The protein below binds the small molecule below.
Small molecule (SMILES): O=P(O)(O)OC[C@H]1O[C@H](O[P](=O)(O)OP(=O)(O)O)[C@H](O)[C@@H]1O

Sequence of chain 1.A:
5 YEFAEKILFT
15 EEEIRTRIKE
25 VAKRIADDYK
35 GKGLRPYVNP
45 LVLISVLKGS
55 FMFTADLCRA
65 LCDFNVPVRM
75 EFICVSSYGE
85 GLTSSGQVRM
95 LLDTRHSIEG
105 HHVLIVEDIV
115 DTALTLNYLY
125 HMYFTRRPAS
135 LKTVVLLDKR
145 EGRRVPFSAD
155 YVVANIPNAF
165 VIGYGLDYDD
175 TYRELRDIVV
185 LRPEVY

Binding-site contacts:
Ligand atom O2 contacts residue ASP112 of chain 1.A at 2.9 Å (salt-bridge).
Ligand atom C3 contacts residue ILE113 of chain 1.A at 3.5 Å (hydrophobic).
Ligand atom O1B contacts residue ARG177 of chain 1.A at 3.0 Å (salt-bridge).
Ligand atom O3A contacts residue MG1 of chain 1.D at 3.6 Å.
Ligand atom O4 contacts residue 7HP1 of chain 1.E at 3.7 Å.
Ligand atom C5 contacts residue ILE113 of chain 1.A at 3.2 Å (hydrophobic).
Ligand atom O3B contacts residue MG1 of chain 1.C at 2.2 Å.
Ligand atom O1P contacts residue ASP115 of chain 1.A at 2.8 Å (salt-bridge).
Ligand atom O1 contacts residue MG1 of chain 1.C at 2.5 Å.
Ligand atom O5 contacts residue 7HP1 of chain 1.E at 3.5 Å (h-bond).
Ligand atom O3A contacts residue MG1 of chain 1.C at 3.3 Å.
Ligand atom O3 contacts residue GLU111 of chain 1.A at 2.6 Å (salt-bridge).
Ligand atom PA contacts residue MG1 of chain 1.D at 3.3 Å.
Ligand atom O5 contacts residue ASP115 of chain 1.A at 3.8 Å.
Ligand atom PB contacts residue LYS52 of chain 1.A at 3.8 Å.
Ligand atom O1B contacts residue MG1 of chain 1.D at 2.2 Å.
Ligand atom O3P contacts residue ASP115 of chain 1.A at 3.4 Å.
Ligand atom O2P contacts residue THR116 of chain 1.A at 3.7 Å.
Ligand atom PB contacts residue MG1 of chain 1.C at 3.3 Å.
Ligand atom O2B contacts residue LYS52 of chain 1.A at 3.0 Å (salt-bridge).
Ligand atom O1P contacts residue THR116 of chain 1.A at 3.1 Å (h-bond).
Ligand atom C3 contacts residue ASP112 of chain 1.A at 3.6 Å.
Ligand atom C2 contacts residue MG1 of chain 1.C at 2.9 Å.
Ligand atom O3 contacts residue MG1 of chain 1.C at 2.3 Å.
Ligand atom O1P contacts residue ALA117 of chain 1.A at 2.9 Å (h-bond).
Ligand atom O3B contacts residue GLY53 of chain 1.A at 3.0 Å (h-bond).
Ligand atom O2A contacts residue MG1 of chain 1.D at 2.1 Å.
Ligand atom O2B contacts residue ARG177 of chain 1.A at 3.6 Å (salt-bridge).
Ligand atom C3 contacts residue GLU111 of chain 1.A at 3.4 Å.
Ligand atom PB contacts residue MG1 of chain 1.D at 3.4 Å.
Ligand atom PA contacts residue MG1 of chain 1.C at 3.7 Å.
Ligand atom C2 contacts residue ILE113 of chain 1.A at 3.6 Å (hydrophobic).
Ligand atom O3B contacts residue LYS52 of chain 1.A at 3.2 Å (salt-bridge).
Ligand atom O2 contacts residue MG1 of chain 1.C at 2.2 Å.
Ligand atom C3 contacts residue MG1 of chain 1.C at 3.0 Å.
Ligand atom C2 contacts residue ASP112 of chain 1.A at 3.4 Å.
Ligand atom C1 contacts residue MG1 of chain 1.C at 3.3 Å.
Ligand atom O1B contacts residue ASP171 of chain 1.A at 2.9 Å (salt-bridge).
Ligand atom P contacts residue THR116 of chain 1.A at 3.4 Å.
Ligand atom O3P contacts residue THR116 of chain 1.A at 2.8 Å (h-bond).